Sequence of chain 3.A:
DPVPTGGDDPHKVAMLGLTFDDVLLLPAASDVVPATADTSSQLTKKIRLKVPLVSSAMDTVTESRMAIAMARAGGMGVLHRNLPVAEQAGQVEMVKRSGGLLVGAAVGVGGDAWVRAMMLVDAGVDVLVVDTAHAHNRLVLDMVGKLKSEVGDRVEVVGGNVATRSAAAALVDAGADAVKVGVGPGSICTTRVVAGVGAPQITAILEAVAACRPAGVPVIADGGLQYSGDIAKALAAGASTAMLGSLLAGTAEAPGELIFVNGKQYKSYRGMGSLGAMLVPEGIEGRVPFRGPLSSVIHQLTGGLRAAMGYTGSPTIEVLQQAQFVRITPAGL

The protein below binds the small molecule below.
Small molecule (SMILES): O=c1[nH]c(=O)c2[nH+]cn([C@@H]3O[C@H](COP(=O)(O)O)[C@@H](O)[C@H]3O)c2[nH]1

Binding-site contacts:
Ligand atom C3' contacts residue ASP252 of chain 3.A at 3.4 Å.
Ligand atom C4' contacts residue ASP252 of chain 3.A at 3.5 Å.
Ligand atom C2 contacts residue GLU336 of chain 3.A at 3.6 Å.
Ligand atom O6 contacts residue MET302 of chain 3.A at 3.2 Å (h-bond).
Ligand atom C2 contacts residue NAD1 of chain 3.C at 3.3 Å.
Ligand atom O2P contacts residue TYR299 of chain 3.A at 2.5 Å (h-bond).
Ligand atom O1P contacts residue GLY275 of chain 3.A at 2.9 Å (h-bond).
Ligand atom O3' contacts residue SER86 of chain 3.A at 2.9 Å (h-bond).
Ligand atom N1 contacts residue GLU336 of chain 3.A at 2.9 Å (salt-bridge).
Ligand atom O6 contacts residue GLY337 of chain 3.A at 3.4 Å.
Ligand atom O6 contacts residue GLY303 of chain 3.A at 2.7 Å (h-bond).
Ligand atom O3P contacts residue GLY216 of chain 3.A at 3.5 Å.
Ligand atom N1 contacts residue NAD1 of chain 3.C at 3.5 Å.
Ligand atom O3' contacts residue MET273 of chain 3.A at 3.6 Å (h-bond).
Ligand atom O5' contacts residue GLY253 of chain 3.A at 3.5 Å.
Ligand atom N3 contacts residue NAD1 of chain 3.C at 3.3 Å.
Ligand atom N7 contacts residue MET302 of chain 3.A at 2.9 Å (h-bond).
Ligand atom C8 contacts residue MET88 of chain 3.A at 3.6 Å (hydrophobic).
Ligand atom N7 contacts residue GLY301 of chain 3.A at 3.5 Å.
Ligand atom O3' contacts residue ASP252 of chain 3.A at 2.5 Å (salt-bridge).
Ligand atom O2 contacts residue CYS219 of chain 3.A at 2.9 Å (h-bond).
Ligand atom O1P contacts residue SER276 of chain 3.A at 3.4 Å (h-bond).
Ligand atom O2P contacts residue SER217 of chain 3.A at 2.7 Å (h-bond).
Ligand atom O2' contacts residue ASN191 of chain 3.A at 3.6 Å (h-bond).
Ligand atom O2' contacts residue ASP252 of chain 3.A at 2.5 Å (salt-bridge).
Ligand atom C5 contacts residue MET302 of chain 3.A at 3.6 Å (hydrophobic).
Ligand atom N9 contacts residue NAD1 of chain 3.C at 3.6 Å.
Ligand atom O2P contacts residue SER276 of chain 3.A at 3.1 Å (h-bond).
Ligand atom O5' contacts residue GLY216 of chain 3.A at 3.5 Å.
Ligand atom N7 contacts residue ILE218 of chain 3.A at 3.5 Å.
Ligand atom O6 contacts residue GLY301 of chain 3.A at 3.4 Å.
Ligand atom O3P contacts residue GLY254 of chain 3.A at 2.9 Å (h-bond).
Ligand atom O2 contacts residue NAD1 of chain 3.C at 3.3 Å (h-bond).
Ligand atom C5' contacts residue TYR299 of chain 3.A at 3.6 Å (hydrophobic).
Ligand atom O3P contacts residue SER217 of chain 3.A at 2.9 Å (h-bond).
Ligand atom C4 contacts residue NAD1 of chain 3.C at 3.5 Å.
Ligand atom C2 contacts residue CYS219 of chain 3.A at 3.5 Å (hydrophobic).
Ligand atom O2 contacts residue THR221 of chain 3.A at 3.0 Å (h-bond).
Ligand atom C5 contacts residue ILE218 of chain 3.A at 3.5 Å (hydrophobic).
Ligand atom O2 contacts residue GLU336 of chain 3.A at 3.5 Å (salt-bridge).